Binding-site contacts:
Ligand atom C08 contacts residue HIS227 of chain 1.AA at 3.3 Å.
Ligand atom C09 contacts residue HIS227 of chain 1.AA at 3.8 Å.
Ligand atom C39 contacts residue ALA231 of chain 1.AA at 3.9 Å (hydrophobic).
Ligand atom C32 contacts residue ASP26 of chain 1.AA at 3.9 Å.
Ligand atom C14 contacts residue THR274 of chain 1.AA at 3.6 Å.
Ligand atom C41 contacts residue GLU27 of chain 1.AA at 3.1 Å.
Ligand atom O07 contacts residue LEU361 of chain 1.AA at 3.9 Å.
Ligand atom C41 contacts residue VAL23 of chain 1.AA at 3.5 Å (hydrophobic).
Ligand atom C28 contacts residue GLY360 of chain 1.AA at 3.7 Å.
Ligand atom O12 contacts residue GLY360 of chain 1.AA at 3.2 Å (h-bond).
Ligand atom C28 contacts residue PRO358 of chain 1.AA at 3.8 Å (hydrophobic).
Ligand atom O06 contacts residue LEU273 of chain 1.AA at 3.6 Å.
Ligand atom C34 contacts residue ASP26 of chain 1.AA at 3.7 Å.
Ligand atom C31 contacts residue HIS227 of chain 1.AA at 3.8 Å.
Ligand atom C19 contacts residue SER275 of chain 1.AA at 3.9 Å.
Ligand atom O13 contacts residue GLY360 of chain 1.AA at 3.0 Å (h-bond).
Ligand atom C17 contacts residue LEU361 of chain 1.AA at 3.8 Å (hydrophobic).
Ligand atom O06 contacts residue THR274 of chain 1.AA at 3.1 Å (h-bond).
Ligand atom C47 contacts residue ARG276 of chain 1.AA at 3.6 Å.
Ligand atom C19 contacts residue THR274 of chain 1.AA at 3.4 Å.
Ligand atom C16 contacts residue THR274 of chain 1.AA at 3.7 Å.
Ligand atom O07 contacts residue GLN279 of chain 1.AA at 3.2 Å.
Ligand atom C36 contacts residue HIS227 of chain 1.AA at 3.3 Å.
Ligand atom C44 contacts residue GLY360 of chain 1.AA at 3.7 Å.
Ligand atom O13 contacts residue PRO358 of chain 1.AA at 3.5 Å.
Ligand atom O13 contacts residue LYS359 of chain 1.AA at 2.7 Å (salt-bridge).
Ligand atom C07 contacts residue LEU215 of chain 1.AA at 3.6 Å (hydrophobic).
Ligand atom C42 contacts residue VAL23 of chain 1.AA at 3.7 Å (hydrophobic).
Ligand atom C40 contacts residue SER234 of chain 1.AA at 3.1 Å.
Ligand atom C08 contacts residue LEU215 of chain 1.AA at 3.7 Å (hydrophobic).
Ligand atom C27 contacts residue GLY360 of chain 1.AA at 3.6 Å.
Ligand atom C42 contacts residue GLU27 of chain 1.AA at 3.9 Å.
Ligand atom O05 contacts residue LEU361 of chain 1.AA at 3.2 Å.
Ligand atom C30 contacts residue HIS227 of chain 1.AA at 3.7 Å.
Ligand atom C40 contacts residue GLU27 of chain 1.AA at 3.8 Å.
Ligand atom O14 contacts residue HIS227 of chain 1.AA at 2.9 Å (h-bond).
Ligand atom C41 contacts residue SER234 of chain 1.AA at 3.9 Å.
Ligand atom C15 contacts residue PRO272 of chain 1.AA at 3.9 Å (hydrophobic).
Ligand atom C44 contacts residue LEU361 of chain 1.AA at 3.7 Å (hydrophobic).
Ligand atom C33 contacts residue ASP26 of chain 1.AA at 3.2 Å.

A protein and the small-molecule ligand that binds it are described below.
Small molecule (SMILES): CC(=O)O[C@H]1C(=O)[C@@]2(C)[C@H]([C@H](OC(=O)c3ccccc3)[C@]3(O)C[C@H](OC(=O)[C@H](O)[C@@H](NC(=O)c4ccccc4)c4ccccc4)C(C)=C1C3(C)C)[C@]1(OC(C)=O)CO[C@@H]1C[C@@H]2O

Sequence of chain 1.AA:
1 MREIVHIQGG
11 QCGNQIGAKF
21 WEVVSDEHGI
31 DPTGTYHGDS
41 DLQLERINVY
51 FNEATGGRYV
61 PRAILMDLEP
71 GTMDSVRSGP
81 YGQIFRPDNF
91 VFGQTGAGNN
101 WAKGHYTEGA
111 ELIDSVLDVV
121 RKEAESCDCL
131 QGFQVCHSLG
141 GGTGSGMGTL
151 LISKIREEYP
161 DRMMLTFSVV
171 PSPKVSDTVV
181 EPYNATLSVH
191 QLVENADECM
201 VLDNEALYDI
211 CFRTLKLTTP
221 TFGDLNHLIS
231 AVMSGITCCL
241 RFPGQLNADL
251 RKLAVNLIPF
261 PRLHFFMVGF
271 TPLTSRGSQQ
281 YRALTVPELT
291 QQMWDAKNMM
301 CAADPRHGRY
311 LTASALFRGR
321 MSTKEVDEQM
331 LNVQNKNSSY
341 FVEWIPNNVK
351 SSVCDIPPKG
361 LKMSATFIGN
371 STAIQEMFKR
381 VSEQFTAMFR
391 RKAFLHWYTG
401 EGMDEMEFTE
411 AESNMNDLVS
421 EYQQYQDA